Binding-site contacts:
Ligand atom N9 contacts residue ARG195 of chain 1.B at 3.9 Å.
Ligand atom C4 contacts residue ASP274 of chain 1.B at 3.8 Å.
Ligand atom N2 contacts residue ALA70 of chain 1.B at 3.4 Å.
Ligand atom N1 contacts residue PHE73 of chain 1.B at 3.4 Å.
Ligand atom C5 contacts residue TYR72 of chain 1.B at 3.8 Å (hydrophobic).
Ligand atom C2 contacts residue PHE220 of chain 1.B at 3.4 Å (hydrophobic).
Ligand atom N3 contacts residue ASP274 of chain 1.B at 4.1 Å.
Ligand atom C6 contacts residue PHE73 of chain 1.B at 3.5 Å (hydrophobic).
Ligand atom N9 contacts residue TYR72 of chain 1.B at 3.5 Å.
Ligand atom N2 contacts residue PHE220 of chain 1.B at 3.5 Å.
Ligand atom C2 contacts residue ALA70 of chain 1.B at 4.4 Å (hydrophobic).
Ligand atom C5 contacts residue PHE73 of chain 1.B at 4.4 Å (hydrophobic).
Ligand atom N3 contacts residue TYR72 of chain 1.B at 3.4 Å.
Ligand atom C8 contacts residue PHE220 of chain 1.B at 3.7 Å (hydrophobic).
Ligand atom N7 contacts residue TYR72 of chain 1.B at 3.8 Å.
Ligand atom C8 contacts residue ASP274 of chain 1.B at 3.8 Å.
Ligand atom C6 contacts residue PHE220 of chain 1.B at 3.1 Å (hydrophobic).
Ligand atom O6 contacts residue THR191 of chain 1.B at 4.3 Å.
Ligand atom C2 contacts residue TYR72 of chain 1.B at 4.1 Å (hydrophobic).
Ligand atom N9 contacts residue PHE220 of chain 1.B at 3.7 Å.
Ligand atom C8 contacts residue TYR72 of chain 1.B at 3.7 Å (hydrophobic).
Ligand atom O6 contacts residue PHE220 of chain 1.B at 3.3 Å.
Ligand atom N3 contacts residue PHE220 of chain 1.B at 3.6 Å.
Ligand atom O6 contacts residue SER123 of chain 1.B at 3.3 Å (h-bond).
Ligand atom C5 contacts residue THR191 of chain 1.B at 3.8 Å.
Ligand atom C5 contacts residue PHE220 of chain 1.B at 3.4 Å (hydrophobic).
Ligand atom C6 contacts residue SER123 of chain 1.B at 4.4 Å.
Ligand atom C6 contacts residue TYR72 of chain 1.B at 4.4 Å (hydrophobic).
Ligand atom C4 contacts residue TYR72 of chain 1.B at 3.5 Å (hydrophobic).
Ligand atom C8 contacts residue THR191 of chain 1.B at 3.3 Å.
Ligand atom N9 contacts residue ASP274 of chain 1.B at 2.8 Å (salt-bridge).
Ligand atom N7 contacts residue THR191 of chain 1.B at 2.7 Å (h-bond).
Ligand atom N7 contacts residue ARG195 of chain 1.B at 4.3 Å.
Ligand atom C2 contacts residue PHE73 of chain 1.B at 4.0 Å (hydrophobic).
Ligand atom O6 contacts residue PHE73 of chain 1.B at 3.4 Å.
Ligand atom N7 contacts residue PHE220 of chain 1.B at 3.3 Å.
Ligand atom N2 contacts residue PHE73 of chain 1.B at 4.1 Å.
Ligand atom C8 contacts residue ARG195 of chain 1.B at 3.3 Å.
Ligand atom N1 contacts residue PHE220 of chain 1.B at 3.3 Å.
Ligand atom C4 contacts residue PHE220 of chain 1.B at 3.6 Å (hydrophobic).

A small-molecule ligand and the protein it binds are described below.
Small molecule (SMILES): Nc1nc2[nH]cnc2c(=O)[nH]1

Sequence of chain 1.B:
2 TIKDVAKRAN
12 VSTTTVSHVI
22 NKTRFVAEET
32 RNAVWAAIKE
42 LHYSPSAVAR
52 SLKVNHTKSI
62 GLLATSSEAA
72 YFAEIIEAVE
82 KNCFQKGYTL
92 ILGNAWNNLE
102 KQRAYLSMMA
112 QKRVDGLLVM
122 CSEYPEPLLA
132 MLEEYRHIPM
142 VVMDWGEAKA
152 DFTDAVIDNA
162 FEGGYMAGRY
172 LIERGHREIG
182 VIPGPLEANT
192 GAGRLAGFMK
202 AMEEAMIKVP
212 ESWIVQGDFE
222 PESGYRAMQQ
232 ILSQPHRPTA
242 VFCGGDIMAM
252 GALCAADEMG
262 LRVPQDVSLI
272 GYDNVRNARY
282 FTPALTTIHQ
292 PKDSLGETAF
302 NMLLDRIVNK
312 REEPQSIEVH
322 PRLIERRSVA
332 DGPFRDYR